Sequence of chain 1.B:
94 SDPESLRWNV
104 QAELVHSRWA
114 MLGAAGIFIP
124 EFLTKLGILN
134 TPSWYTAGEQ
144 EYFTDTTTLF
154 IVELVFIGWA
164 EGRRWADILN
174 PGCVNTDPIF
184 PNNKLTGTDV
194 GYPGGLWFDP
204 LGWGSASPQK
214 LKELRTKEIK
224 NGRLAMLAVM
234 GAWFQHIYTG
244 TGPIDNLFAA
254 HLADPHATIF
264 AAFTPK

The protein below binds the small molecule below.
Small molecule (SMILES): C[C@H]1O[C@H](O[C@@]2(CO)O[C@H](CO)[C@@H](O)[C@@H]2O)[C@H](O)[C@@H](O)[C@@H]1O

Binding-site contacts:
Ligand atom O4 contacts residue PRO246 of chain 1.B at 3.9 Å.
Ligand atom C4 contacts residue HIS254 of chain 1.B at 3.8 Å.
Ligand atom C6 contacts residue HIS254 of chain 1.B at 4.3 Å.
Ligand atom C5 contacts residue PRO246 of chain 1.B at 3.9 Å (hydrophobic).
Ligand atom C5 contacts residue ASN249 of chain 1.B at 4.0 Å.
Ligand atom C6 contacts residue ASN249 of chain 1.B at 3.4 Å.
Ligand atom O5 contacts residue PRO246 of chain 1.B at 3.9 Å.
Ligand atom C3 contacts residue HIS254 of chain 1.B at 3.5 Å.
Ligand atom O3 contacts residue HIS254 of chain 1.B at 2.3 Å (h-bond).